Sequence of chain 1.A:
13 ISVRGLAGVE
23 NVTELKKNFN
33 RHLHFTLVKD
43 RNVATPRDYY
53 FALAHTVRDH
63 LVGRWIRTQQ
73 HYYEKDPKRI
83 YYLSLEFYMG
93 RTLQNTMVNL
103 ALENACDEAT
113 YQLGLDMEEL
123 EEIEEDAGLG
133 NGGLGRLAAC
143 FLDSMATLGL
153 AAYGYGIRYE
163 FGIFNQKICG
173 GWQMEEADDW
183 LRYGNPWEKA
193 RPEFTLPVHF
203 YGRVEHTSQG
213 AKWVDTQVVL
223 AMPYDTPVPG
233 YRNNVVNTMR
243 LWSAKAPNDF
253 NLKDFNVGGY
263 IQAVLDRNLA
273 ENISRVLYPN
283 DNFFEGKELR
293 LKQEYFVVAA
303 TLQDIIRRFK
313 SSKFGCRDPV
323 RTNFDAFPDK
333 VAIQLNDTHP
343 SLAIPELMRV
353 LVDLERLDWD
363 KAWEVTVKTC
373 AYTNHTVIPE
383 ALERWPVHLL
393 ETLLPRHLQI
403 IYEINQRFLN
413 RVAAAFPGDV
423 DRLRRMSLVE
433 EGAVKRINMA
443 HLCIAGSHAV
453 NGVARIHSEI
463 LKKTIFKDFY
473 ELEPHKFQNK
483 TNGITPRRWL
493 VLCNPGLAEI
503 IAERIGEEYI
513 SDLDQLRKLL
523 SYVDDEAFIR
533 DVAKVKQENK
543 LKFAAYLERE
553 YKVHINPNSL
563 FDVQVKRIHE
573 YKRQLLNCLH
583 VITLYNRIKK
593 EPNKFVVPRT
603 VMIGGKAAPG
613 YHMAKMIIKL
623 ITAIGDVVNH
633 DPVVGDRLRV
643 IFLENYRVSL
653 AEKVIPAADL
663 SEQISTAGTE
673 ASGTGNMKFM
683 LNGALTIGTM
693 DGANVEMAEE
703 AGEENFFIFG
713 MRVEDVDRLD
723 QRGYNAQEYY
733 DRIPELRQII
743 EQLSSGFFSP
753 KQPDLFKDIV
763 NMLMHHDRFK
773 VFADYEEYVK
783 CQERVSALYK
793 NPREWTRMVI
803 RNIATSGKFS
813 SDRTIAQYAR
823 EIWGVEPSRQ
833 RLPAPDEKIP

This protein binds this small molecule.
Small molecule (SMILES): O=c1[nH]cnc2c1ncn2[C@@H]1O[C@H](COP(=O)(O)O)[C@@H](O)[C@H]1O

Sequence of chain 2.A:
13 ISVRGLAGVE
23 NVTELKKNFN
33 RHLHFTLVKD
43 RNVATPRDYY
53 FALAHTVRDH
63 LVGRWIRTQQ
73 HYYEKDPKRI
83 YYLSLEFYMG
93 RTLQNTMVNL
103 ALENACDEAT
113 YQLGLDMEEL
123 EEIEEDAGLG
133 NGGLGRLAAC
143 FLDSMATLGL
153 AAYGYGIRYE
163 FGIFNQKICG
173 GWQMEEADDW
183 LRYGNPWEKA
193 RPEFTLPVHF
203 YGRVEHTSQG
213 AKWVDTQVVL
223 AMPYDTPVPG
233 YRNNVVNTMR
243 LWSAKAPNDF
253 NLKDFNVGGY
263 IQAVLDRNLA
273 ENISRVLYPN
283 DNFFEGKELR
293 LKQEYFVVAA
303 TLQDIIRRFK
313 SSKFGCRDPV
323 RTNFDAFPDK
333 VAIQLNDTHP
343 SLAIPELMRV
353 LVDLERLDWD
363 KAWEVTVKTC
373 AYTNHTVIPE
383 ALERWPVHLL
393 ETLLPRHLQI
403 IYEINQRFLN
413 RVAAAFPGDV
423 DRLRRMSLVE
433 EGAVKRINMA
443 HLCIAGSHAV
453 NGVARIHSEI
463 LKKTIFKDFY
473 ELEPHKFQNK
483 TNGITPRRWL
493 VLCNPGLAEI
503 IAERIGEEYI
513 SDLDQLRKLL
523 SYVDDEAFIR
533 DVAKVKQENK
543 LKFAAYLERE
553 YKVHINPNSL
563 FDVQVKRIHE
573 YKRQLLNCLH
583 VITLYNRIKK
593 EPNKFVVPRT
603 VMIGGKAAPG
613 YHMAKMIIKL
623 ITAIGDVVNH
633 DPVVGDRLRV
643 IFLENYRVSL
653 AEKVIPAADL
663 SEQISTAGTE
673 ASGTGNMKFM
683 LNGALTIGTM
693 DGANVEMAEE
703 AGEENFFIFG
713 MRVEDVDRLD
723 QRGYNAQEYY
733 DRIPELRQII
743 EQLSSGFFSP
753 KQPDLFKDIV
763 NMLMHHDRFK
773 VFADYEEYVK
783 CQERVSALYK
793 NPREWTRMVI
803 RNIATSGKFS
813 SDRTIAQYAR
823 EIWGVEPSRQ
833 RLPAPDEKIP

Binding-site contacts:
Ligand atom P contacts residue ARG309 of chain 1.A at 4.2 Å.
Ligand atom C2' contacts residue ASP42 of chain 2.A at 4.2 Å.
Ligand atom N3 contacts residue TYR75 of chain 1.A at 3.6 Å.
Ligand atom C8 contacts residue TYR75 of chain 1.A at 3.8 Å (hydrophobic).
Ligand atom O3P contacts residue ARG310 of chain 1.A at 4.0 Å.
Ligand atom C6 contacts residue TYR75 of chain 1.A at 3.6 Å (hydrophobic).
Ligand atom N9 contacts residue VAL45 of chain 2.A at 4.2 Å.
Ligand atom C5 contacts residue TYR75 of chain 1.A at 3.7 Å (hydrophobic).
Ligand atom O4' contacts residue GLN72 of chain 1.A at 4.2 Å.
Ligand atom C4 contacts residue TYR75 of chain 1.A at 3.7 Å (hydrophobic).
Ligand atom O4' contacts residue TYR75 of chain 1.A at 3.5 Å.
Ligand atom O2' contacts residue ASP42 of chain 2.A at 3.6 Å (salt-bridge).
Ligand atom C4' contacts residue GLN71 of chain 1.A at 3.6 Å.
Ligand atom O3' contacts residue ASP42 of chain 2.A at 4.3 Å.
Ligand atom O2P contacts residue ARG242 of chain 1.A at 4.5 Å.
Ligand atom O2P contacts residue ARG309 of chain 1.A at 4.0 Å.
Ligand atom N1 contacts residue TYR75 of chain 1.A at 3.7 Å.
Ligand atom O6 contacts residue TYR75 of chain 1.A at 3.8 Å.
Ligand atom C3' contacts residue VAL45 of chain 2.A at 4.5 Å (hydrophobic).
Ligand atom O1P contacts residue ARG310 of chain 1.A at 2.8 Å (salt-bridge).
Ligand atom C1' contacts residue GLN72 of chain 1.A at 4.0 Å.
Ligand atom P contacts residue ARG310 of chain 1.A at 3.9 Å.
Ligand atom C5' contacts residue GLN71 of chain 1.A at 4.0 Å.
Ligand atom C4 contacts residue VAL45 of chain 2.A at 4.0 Å (hydrophobic).
Ligand atom C1' contacts residue TYR75 of chain 1.A at 3.9 Å (hydrophobic).
Ligand atom N9 contacts residue TYR75 of chain 1.A at 3.8 Å.
Ligand atom O4' contacts residue GLN71 of chain 1.A at 3.6 Å.
Ligand atom C2' contacts residue VAL45 of chain 2.A at 4.0 Å (hydrophobic).
Ligand atom C2' contacts residue GLN72 of chain 1.A at 4.3 Å.
Ligand atom N3 contacts residue VAL45 of chain 2.A at 4.3 Å.
Ligand atom C4' contacts residue GLN72 of chain 1.A at 4.2 Å.
Ligand atom O3P contacts residue ARG309 of chain 1.A at 2.8 Å (salt-bridge).
Ligand atom O3' contacts residue VAL45 of chain 2.A at 4.3 Å.
Ligand atom C5 contacts residue VAL45 of chain 2.A at 4.3 Å (hydrophobic).
Ligand atom N7 contacts residue TYR75 of chain 1.A at 3.8 Å.
Ligand atom C2 contacts residue TYR75 of chain 1.A at 3.8 Å (hydrophobic).
Ligand atom O2P contacts residue ARG310 of chain 1.A at 3.7 Å.
Ligand atom N3 contacts residue GLN72 of chain 1.A at 3.9 Å.
Ligand atom O2' contacts residue GLN72 of chain 1.A at 3.3 Å (h-bond).